Binding-site contacts:
Ligand atom C2 contacts residue ASN268 of chain 1.B at 2.5 Å.
Ligand atom O5 contacts residue PHE300 of chain 1.B at 4.0 Å.
Ligand atom C7 contacts residue PHE300 of chain 1.B at 4.3 Å (hydrophobic).
Ligand atom O4 contacts residue PHE300 of chain 1.B at 4.4 Å.
Ligand atom C8 contacts residue PHE300 of chain 1.B at 3.7 Å (hydrophobic).
Ligand atom C6 contacts residue ILE269 of chain 1.B at 4.0 Å (hydrophobic).
Ligand atom C1 contacts residue ASN268 of chain 1.B at 1.4 Å.
Ligand atom O7 contacts residue PRO140 of chain 1.B at 4.4 Å.
Ligand atom O5 contacts residue ASN268 of chain 1.B at 2.4 Å (h-bond).
Ligand atom C6 contacts residue THR270 of chain 1.B at 3.6 Å.
Ligand atom O7 contacts residue PHE300 of chain 1.B at 4.1 Å.
Ligand atom C8 contacts residue ILE264 of chain 1.B at 4.4 Å (hydrophobic).
Ligand atom N2 contacts residue ASN268 of chain 1.B at 2.9 Å (h-bond).
Ligand atom C1 contacts residue PHE300 of chain 1.B at 4.0 Å (hydrophobic).
Ligand atom O6 contacts residue THR270 of chain 1.B at 3.2 Å.
Ligand atom N2 contacts residue ILE264 of chain 1.B at 4.4 Å.
Ligand atom O5 contacts residue ILE269 of chain 1.B at 3.9 Å.
Ligand atom C5 contacts residue PHE300 of chain 1.B at 3.7 Å (hydrophobic).
Ligand atom C4 contacts residue ASN268 of chain 1.B at 4.2 Å.
Ligand atom O5 contacts residue THR270 of chain 1.B at 3.9 Å.
Ligand atom O7 contacts residue ASN268 of chain 1.B at 3.1 Å (h-bond).
Ligand atom C5 contacts residue ILE269 of chain 1.B at 4.4 Å (hydrophobic).
Ligand atom C5 contacts residue THR270 of chain 1.B at 4.4 Å.
Ligand atom C3 contacts residue ASN268 of chain 1.B at 3.8 Å.
Ligand atom C6 contacts residue PHE300 of chain 1.B at 4.3 Å (hydrophobic).
Ligand atom C8 contacts residue ASN268 of chain 1.B at 4.4 Å.
Ligand atom C5 contacts residue ASN268 of chain 1.B at 3.7 Å.
Ligand atom C7 contacts residue ASN268 of chain 1.B at 3.2 Å.

The protein below binds the small molecule below.
Small molecule (SMILES): CC(=O)N[C@H]1[C@H](O[C@H]2[C@H](O)[C@@H](NC(C)=O)CO[C@@H]2CO)O[C@H](CO)[C@@H](O)[C@@H]1O

Sequence of chain 1.B:
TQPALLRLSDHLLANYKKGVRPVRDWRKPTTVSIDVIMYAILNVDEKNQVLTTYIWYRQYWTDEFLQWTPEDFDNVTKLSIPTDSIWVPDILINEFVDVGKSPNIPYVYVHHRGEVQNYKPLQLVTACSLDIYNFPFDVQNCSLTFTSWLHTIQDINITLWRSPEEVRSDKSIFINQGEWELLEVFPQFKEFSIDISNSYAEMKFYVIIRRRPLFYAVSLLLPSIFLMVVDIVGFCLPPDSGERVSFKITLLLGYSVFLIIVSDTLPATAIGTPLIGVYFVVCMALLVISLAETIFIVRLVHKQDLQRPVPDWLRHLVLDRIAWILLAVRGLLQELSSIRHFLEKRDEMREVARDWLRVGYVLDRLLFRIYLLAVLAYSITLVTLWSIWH